This protein binds this small molecule.
Small molecule (SMILES): CC(=O)N[C@H]1[C@H](O[C@H]2[C@H](O)[C@@H](NC(C)=O)CO[C@@H]2CO[C@@H]2O[C@@H](C)[C@@H](O)[C@@H](O)[C@@H]2O)O[C@H](CO)[C@@H](O[C@@H]2O[C@H](CO[C@H]3O[C@H](CO)[C@@H](O)[C@H](O)[C@@H]3O[C@@H]3O[C@H](CO)[C@@H](O)[C@H](O)[C@H]3NC(C)=O)[C@@H](O)[C@H](O[C@H]3O[C@H](CO)[C@@H](O)[C@H](O)[C@@H]3O)[C@@H]2O)[C@@H]1O

Binding-site contacts:
Ligand atom O3 contacts residue ASP41 of chain 1.A at 3.9 Å.
Ligand atom C7 contacts residue ASP41 of chain 1.A at 3.7 Å.
Ligand atom O6 contacts residue ARG77 of chain 1.A at 3.8 Å.
Ligand atom C6 contacts residue BMA3 of chain 1.D at 3.9 Å.
Ligand atom C2 contacts residue PHE19 of chain 1.A at 3.6 Å (hydrophobic).
Ligand atom O4 contacts residue LYS22 of chain 1.A at 3.8 Å.
Ligand atom C1 contacts residue ASN73 of chain 1.A at 1.4 Å.
Ligand atom C1 contacts residue PHE17 of chain 1.A at 3.9 Å (hydrophobic).
Ligand atom C6 contacts residue PHE19 of chain 1.A at 3.8 Å (hydrophobic).
Ligand atom C3 contacts residue ASN73 of chain 1.A at 3.8 Å.
Ligand atom C6 contacts residue PHE17 of chain 1.A at 3.8 Å (hydrophobic).
Ligand atom O6 contacts residue THR36 of chain 1.A at 3.9 Å.
Ligand atom O3 contacts residue ARG77 of chain 1.A at 3.8 Å.
Ligand atom O6 contacts residue GLN71 of chain 1.A at 3.6 Å (h-bond).
Ligand atom C2 contacts residue PHE17 of chain 1.A at 3.6 Å (hydrophobic).
Ligand atom C1 contacts residue THR75 of chain 1.A at 3.8 Å.
Ligand atom C7 contacts residue ARG77 of chain 1.A at 3.7 Å.
Ligand atom C7 contacts residue ASN73 of chain 1.A at 3.3 Å.
Ligand atom C6 contacts residue THR36 of chain 1.A at 3.7 Å.
Ligand atom C8 contacts residue ASN73 of chain 1.A at 3.4 Å.
Ligand atom C8 contacts residue ARG77 of chain 1.A at 3.6 Å.
Ligand atom C3 contacts residue ASP41 of chain 1.A at 3.8 Å.
Ligand atom C4 contacts residue PHE17 of chain 1.A at 3.7 Å (hydrophobic).
Ligand atom O7 contacts residue VAL40 of chain 1.A at 3.4 Å.
Ligand atom C6 contacts residue GLN71 of chain 1.A at 3.5 Å.
Ligand atom N2 contacts residue ASP41 of chain 1.A at 3.0 Å (salt-bridge).
Ligand atom C1 contacts residue PHE17 of chain 1.A at 3.8 Å (hydrophobic).
Ligand atom C2 contacts residue ASN73 of chain 1.A at 2.4 Å.
Ligand atom O6 contacts residue PHE19 of chain 1.A at 3.2 Å.
Ligand atom O7 contacts residue ARG77 of chain 1.A at 3.0 Å (salt-bridge).
Ligand atom O3 contacts residue LYS22 of chain 1.A at 3.1 Å (salt-bridge).
Ligand atom C3 contacts residue PHE17 of chain 1.A at 3.8 Å (hydrophobic).
Ligand atom C1 contacts residue PHE19 of chain 1.A at 3.4 Å (hydrophobic).
Ligand atom O7 contacts residue ASP41 of chain 1.A at 3.6 Å.
Ligand atom O5 contacts residue ASN73 of chain 1.A at 2.4 Å (h-bond).
Ligand atom O4 contacts residue VAL40 of chain 1.A at 3.5 Å.
Ligand atom C5 contacts residue PHE19 of chain 1.A at 3.8 Å (hydrophobic).
Ligand atom C5 contacts residue ASN73 of chain 1.A at 3.7 Å.
Ligand atom C1 contacts residue PHE19 of chain 1.A at 3.9 Å (hydrophobic).
Ligand atom N2 contacts residue ASN73 of chain 1.A at 2.9 Å (h-bond).

Sequence of chain 1.A:
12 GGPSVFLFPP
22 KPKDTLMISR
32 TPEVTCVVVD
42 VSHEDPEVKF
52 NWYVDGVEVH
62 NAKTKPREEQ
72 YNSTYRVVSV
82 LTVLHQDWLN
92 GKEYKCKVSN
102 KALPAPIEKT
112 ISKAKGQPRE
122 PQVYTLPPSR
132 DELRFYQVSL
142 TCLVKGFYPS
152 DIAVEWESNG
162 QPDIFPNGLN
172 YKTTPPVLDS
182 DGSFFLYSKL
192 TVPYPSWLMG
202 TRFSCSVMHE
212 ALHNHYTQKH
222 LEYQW